The protein below binds the small molecule below.
Small molecule (SMILES): CC(=O)N[C@H]1[C@H](O[C@H]2[C@H](O)[C@@H](NC(C)=O)CO[C@@H]2CO)O[C@H](CO)[C@@H](O)[C@@H]1O

Sequence of chain 1.C:
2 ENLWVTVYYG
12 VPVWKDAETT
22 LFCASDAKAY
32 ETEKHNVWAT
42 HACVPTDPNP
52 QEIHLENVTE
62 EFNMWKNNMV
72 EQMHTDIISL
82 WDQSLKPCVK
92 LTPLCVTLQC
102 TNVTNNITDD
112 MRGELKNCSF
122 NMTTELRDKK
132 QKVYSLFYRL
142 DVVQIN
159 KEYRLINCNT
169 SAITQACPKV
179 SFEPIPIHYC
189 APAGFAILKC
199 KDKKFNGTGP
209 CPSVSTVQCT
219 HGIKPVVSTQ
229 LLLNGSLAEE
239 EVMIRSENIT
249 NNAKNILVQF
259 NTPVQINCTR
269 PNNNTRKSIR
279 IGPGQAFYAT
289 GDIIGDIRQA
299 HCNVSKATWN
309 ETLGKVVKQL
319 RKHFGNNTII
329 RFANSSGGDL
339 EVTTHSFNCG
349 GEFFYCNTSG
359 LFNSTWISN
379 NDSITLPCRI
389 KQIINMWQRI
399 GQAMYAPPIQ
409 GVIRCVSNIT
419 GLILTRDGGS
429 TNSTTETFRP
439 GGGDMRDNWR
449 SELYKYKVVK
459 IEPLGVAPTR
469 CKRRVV

Binding-site contacts:
Ligand atom C6 contacts residue ARG412 of chain 1.C at 3.2 Å.
Ligand atom N2 contacts residue GLN263 of chain 1.C at 2.2 Å (h-bond).
Ligand atom C2 contacts residue ASN265 of chain 1.C at 2.6 Å.
Ligand atom C1 contacts residue ASN265 of chain 1.C at 1.5 Å.
Ligand atom C8 contacts residue GLN263 of chain 1.C at 3.1 Å.
Ligand atom C5 contacts residue ASN265 of chain 1.C at 3.6 Å.
Ligand atom C8 contacts residue VAL302 of chain 1.C at 4.5 Å (hydrophobic).
Ligand atom O5 contacts residue ASN265 of chain 1.C at 2.2 Å (h-bond).
Ligand atom C2 contacts residue GLN263 of chain 1.C at 2.6 Å.
Ligand atom O5 contacts residue ARG412 of chain 1.C at 3.4 Å (salt-bridge).
Ligand atom C7 contacts residue GLN263 of chain 1.C at 3.3 Å.
Ligand atom O7 contacts residue ASN265 of chain 1.C at 3.7 Å.
Ligand atom C1 contacts residue ARG412 of chain 1.C at 4.5 Å.
Ligand atom O7 contacts residue GLN263 of chain 1.C at 4.4 Å.
Ligand atom C4 contacts residue GLN263 of chain 1.C at 3.9 Å.
Ligand atom O6 contacts residue ASN265 of chain 1.C at 4.3 Å.
Ligand atom C5 contacts residue ARG412 of chain 1.C at 3.7 Å.
Ligand atom O6 contacts residue ARG412 of chain 1.C at 2.6 Å (salt-bridge).
Ligand atom C8 contacts residue SER303 of chain 1.C at 3.9 Å.
Ligand atom N2 contacts residue ASN265 of chain 1.C at 3.2 Å (h-bond).
Ligand atom O5 contacts residue GLN263 of chain 1.C at 3.9 Å.
Ligand atom C7 contacts residue ASN265 of chain 1.C at 3.7 Å.
Ligand atom C4 contacts residue ASN265 of chain 1.C at 4.3 Å.
Ligand atom O3 contacts residue GLN263 of chain 1.C at 3.5 Å (h-bond).
Ligand atom C1 contacts residue GLN263 of chain 1.C at 2.7 Å.
Ligand atom C3 contacts residue GLN263 of chain 1.C at 2.8 Å.
Ligand atom C5 contacts residue GLN263 of chain 1.C at 4.1 Å.
Ligand atom C3 contacts residue ASN265 of chain 1.C at 3.9 Å.